The small molecule below binds the protein below.
Small molecule (SMILES): CC(=O)N[C@H]1[C@H](O[C@H]2[C@H](O)[C@@H](NC(C)=O)CO[C@@H]2CO)O[C@H](CO)[C@@H](O)[C@@H]1O

Sequence of chain 1.J:
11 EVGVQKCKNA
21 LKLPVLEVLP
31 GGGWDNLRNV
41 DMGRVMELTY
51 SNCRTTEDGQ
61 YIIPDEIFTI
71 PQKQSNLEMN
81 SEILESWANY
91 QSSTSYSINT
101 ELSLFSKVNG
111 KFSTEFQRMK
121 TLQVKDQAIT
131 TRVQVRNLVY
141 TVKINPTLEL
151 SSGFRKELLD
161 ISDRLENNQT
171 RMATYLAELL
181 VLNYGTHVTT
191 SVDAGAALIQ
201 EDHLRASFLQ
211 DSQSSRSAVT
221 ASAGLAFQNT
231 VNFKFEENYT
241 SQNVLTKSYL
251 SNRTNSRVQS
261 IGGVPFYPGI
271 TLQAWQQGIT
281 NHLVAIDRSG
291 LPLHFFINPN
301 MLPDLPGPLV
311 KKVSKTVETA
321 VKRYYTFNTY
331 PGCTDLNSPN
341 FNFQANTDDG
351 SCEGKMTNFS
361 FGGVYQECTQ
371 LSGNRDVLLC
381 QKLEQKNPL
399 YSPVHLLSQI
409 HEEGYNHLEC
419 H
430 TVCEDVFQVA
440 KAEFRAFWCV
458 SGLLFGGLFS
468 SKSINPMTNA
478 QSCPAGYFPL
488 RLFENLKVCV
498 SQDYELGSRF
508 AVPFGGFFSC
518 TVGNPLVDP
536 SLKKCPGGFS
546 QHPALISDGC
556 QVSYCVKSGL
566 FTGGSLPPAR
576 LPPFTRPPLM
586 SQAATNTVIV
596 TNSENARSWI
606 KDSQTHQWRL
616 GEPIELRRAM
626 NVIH

Binding-site contacts:
Ligand atom O5 contacts residue ASN252 of chain 1.J at 2.4 Å (h-bond).
Ligand atom C1 contacts residue SER248 of chain 1.J at 4.0 Å.
Ligand atom O5 contacts residue PHE208 of chain 1.J at 3.8 Å.
Ligand atom C3 contacts residue SER248 of chain 1.J at 4.3 Å.
Ligand atom C8 contacts residue ASP211 of chain 1.J at 4.3 Å.
Ligand atom C5 contacts residue SER248 of chain 1.J at 4.5 Å.
Ligand atom O7 contacts residue ASP211 of chain 1.J at 3.9 Å.
Ligand atom C7 contacts residue ASP211 of chain 1.J at 4.4 Å.
Ligand atom N2 contacts residue ASN252 of chain 1.J at 3.0 Å (h-bond).
Ligand atom C2 contacts residue ASN252 of chain 1.J at 2.5 Å.
Ligand atom C2 contacts residue SER248 of chain 1.J at 3.6 Å.
Ligand atom O5 contacts residue SER248 of chain 1.J at 3.8 Å.
Ligand atom O6 contacts residue ASP211 of chain 1.J at 2.8 Å (salt-bridge).
Ligand atom O6 contacts residue PHE208 of chain 1.J at 4.3 Å.
Ligand atom O7 contacts residue SER248 of chain 1.J at 4.3 Å.
Ligand atom O7 contacts residue SER251 of chain 1.J at 3.2 Å.
Ligand atom C1 contacts residue ASN252 of chain 1.J at 1.4 Å.
Ligand atom C7 contacts residue SER251 of chain 1.J at 3.7 Å.
Ligand atom C7 contacts residue ASN252 of chain 1.J at 4.0 Å.
Ligand atom C4 contacts residue SER248 of chain 1.J at 4.1 Å.
Ligand atom N2 contacts residue SER251 of chain 1.J at 4.1 Å.
Ligand atom C8 contacts residue SER251 of chain 1.J at 3.5 Å.
Ligand atom C4 contacts residue ASN252 of chain 1.J at 4.3 Å.
Ligand atom C6 contacts residue PHE208 of chain 1.J at 4.2 Å (hydrophobic).
Ligand atom O6 contacts residue SER207 of chain 1.J at 3.5 Å (h-bond).
Ligand atom C3 contacts residue ASN252 of chain 1.J at 3.9 Å.
Ligand atom C5 contacts residue ASN252 of chain 1.J at 3.7 Å.
Ligand atom C6 contacts residue ASP211 of chain 1.J at 3.2 Å.